Sequence of chain 1.B:
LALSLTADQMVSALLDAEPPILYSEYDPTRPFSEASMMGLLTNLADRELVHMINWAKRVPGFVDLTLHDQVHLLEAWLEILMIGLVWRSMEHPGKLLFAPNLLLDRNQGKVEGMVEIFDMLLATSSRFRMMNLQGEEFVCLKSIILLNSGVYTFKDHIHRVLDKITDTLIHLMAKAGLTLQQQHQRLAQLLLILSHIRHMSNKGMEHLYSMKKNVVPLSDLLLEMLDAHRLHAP

This protein binds this small molecule.
Small molecule (SMILES): CC[C@H](C)[C@H](NC(=O)[C@@H](N)CCCCN)C(=O)N[C@@H](CC(C)C)C(=O)N[C@@H](Cc1cnc[nH]1)C(=O)N[C@@H](CCCN=C(N)N)C(=O)N[C@@H](CC(C)C)C(=O)N[C@@H](CC(C)C)C(=O)N[C@@H](C)C(=O)N[C@H](C=O)CC(=O)O

Binding-site contacts:
Ligand atom CG contacts residue LEU75 of chain 1.B at 4.1 Å (hydrophobic).
Ligand atom CD1 contacts residue LEU242 of chain 1.B at 3.5 Å (hydrophobic).
Ligand atom CD2 contacts residue GLN78 of chain 1.B at 3.8 Å.
Ligand atom CG2 contacts residue LEU242 of chain 1.B at 4.0 Å (hydrophobic).
Ligand atom CA contacts residue ILE61 of chain 1.B at 3.9 Å (hydrophobic).
Ligand atom CA contacts residue GLU245 of chain 1.B at 3.2 Å.
Ligand atom CE1 contacts residue LEU75 of chain 1.B at 3.7 Å (hydrophobic).
Ligand atom CE1 contacts residue VAL79 of chain 1.B at 3.8 Å (hydrophobic).
Ligand atom CB contacts residue LEU242 of chain 1.B at 3.9 Å (hydrophobic).
Ligand atom N contacts residue LEU242 of chain 1.B at 4.0 Å.
Ligand atom CD1 contacts residue MET246 of chain 1.B at 3.8 Å (hydrophobic).
Ligand atom CD1 contacts residue ASP241 of chain 1.B at 3.4 Å.
Ligand atom CD1 contacts residue GLU83 of chain 1.B at 3.9 Å.
Ligand atom CG contacts residue ILE61 of chain 1.B at 3.8 Å (hydrophobic).
Ligand atom CA contacts residue GLU245 of chain 1.B at 3.6 Å.
Ligand atom CD1 contacts residue LEU242 of chain 1.B at 4.0 Å (hydrophobic).
Ligand atom CD1 contacts residue VAL79 of chain 1.B at 3.8 Å (hydrophobic).
Ligand atom O contacts residue ILE61 of chain 1.B at 3.7 Å.
Ligand atom N contacts residue GLU245 of chain 1.B at 3.3 Å (salt-bridge).
Ligand atom N contacts residue ILE61 of chain 1.B at 3.9 Å.
Ligand atom ND1 contacts residue LEU75 of chain 1.B at 3.3 Å.
Ligand atom CB contacts residue GLU245 of chain 1.B at 4.0 Å.
Ligand atom O contacts residue LYS65 of chain 1.B at 4.1 Å.
Ligand atom C contacts residue GLU245 of chain 1.B at 3.5 Å.
Ligand atom CB contacts residue GLU245 of chain 1.B at 3.3 Å.
Ligand atom CG contacts residue GLU245 of chain 1.B at 4.0 Å.
Ligand atom CG1 contacts residue GLU245 of chain 1.B at 3.3 Å.
Ligand atom CD1 contacts residue GLU245 of chain 1.B at 3.3 Å.
Ligand atom CD2 contacts residue LYS65 of chain 1.B at 4.1 Å.
Ligand atom CG contacts residue MET246 of chain 1.B at 4.0 Å (hydrophobic).
Ligand atom NE2 contacts residue VAL79 of chain 1.B at 3.3 Å.
Ligand atom CD1 contacts residue GLN78 of chain 1.B at 3.9 Å.
Ligand atom O contacts residue LYS65 of chain 1.B at 3.5 Å.
Ligand atom CD2 contacts residue VAL79 of chain 1.B at 3.3 Å (hydrophobic).
Ligand atom CG contacts residue VAL79 of chain 1.B at 3.9 Å (hydrophobic).
Ligand atom N contacts residue GLU245 of chain 1.B at 4.1 Å.
Ligand atom N contacts residue GLU245 of chain 1.B at 2.9 Å (salt-bridge).
Ligand atom C contacts residue ILE61 of chain 1.B at 3.9 Å (hydrophobic).
Ligand atom C contacts residue GLU245 of chain 1.B at 4.0 Å.
Ligand atom CD2 contacts residue ILE61 of chain 1.B at 3.4 Å (hydrophobic).